Sequence of chain 1.C:
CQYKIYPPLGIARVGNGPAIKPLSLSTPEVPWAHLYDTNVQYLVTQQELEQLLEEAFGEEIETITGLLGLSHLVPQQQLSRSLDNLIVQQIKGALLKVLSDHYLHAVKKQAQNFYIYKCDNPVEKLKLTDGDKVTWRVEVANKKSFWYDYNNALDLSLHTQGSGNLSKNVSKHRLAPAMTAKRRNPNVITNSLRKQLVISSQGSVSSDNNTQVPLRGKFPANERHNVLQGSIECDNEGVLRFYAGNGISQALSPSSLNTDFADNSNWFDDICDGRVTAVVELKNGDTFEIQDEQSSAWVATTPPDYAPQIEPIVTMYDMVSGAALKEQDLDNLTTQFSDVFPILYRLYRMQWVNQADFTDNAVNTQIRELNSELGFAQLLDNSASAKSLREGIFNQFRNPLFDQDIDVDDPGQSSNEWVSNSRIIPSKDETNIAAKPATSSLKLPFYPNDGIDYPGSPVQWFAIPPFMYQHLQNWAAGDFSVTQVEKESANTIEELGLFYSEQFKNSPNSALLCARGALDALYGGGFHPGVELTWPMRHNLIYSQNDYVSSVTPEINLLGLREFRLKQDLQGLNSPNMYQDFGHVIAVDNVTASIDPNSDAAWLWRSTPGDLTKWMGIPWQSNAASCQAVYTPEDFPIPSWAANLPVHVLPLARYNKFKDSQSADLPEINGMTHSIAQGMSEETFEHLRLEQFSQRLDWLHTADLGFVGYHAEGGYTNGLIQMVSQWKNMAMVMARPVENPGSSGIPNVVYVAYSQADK

Binding-site contacts:
Ligand atom O contacts residue TYR766 of chain 1.C at 3.3 Å.
Ligand atom N contacts residue SER681 of chain 1.D at 4.4 Å.
Ligand atom OXT contacts residue PHE316 of chain 1.D at 3.6 Å.
Ligand atom O contacts residue TRP696 of chain 1.D at 4.4 Å.
Ligand atom N contacts residue TRQ697 of chain 1.D at 2.6 Å (h-bond).
Ligand atom O contacts residue TYR772 of chain 1.D at 4.4 Å.
Ligand atom N contacts residue TRP696 of chain 1.D at 3.1 Å.
Ligand atom C contacts residue HIS767 of chain 1.C at 3.5 Å.
Ligand atom OXT contacts residue TRP696 of chain 1.D at 4.1 Å.
Ligand atom CA contacts residue TRP696 of chain 1.D at 4.2 Å (hydrophobic).
Ligand atom CA contacts residue HIS583 of chain 1.D at 3.5 Å.
Ligand atom OXT contacts residue TYR766 of chain 1.C at 2.2 Å (h-bond).
Ligand atom O contacts residue SER681 of chain 1.D at 3.5 Å.
Ligand atom C contacts residue TRQ697 of chain 1.D at 4.5 Å.
Ligand atom O contacts residue HIS767 of chain 1.C at 2.6 Å (h-bond).
Ligand atom CA contacts residue SER681 of chain 1.D at 3.8 Å.
Ligand atom OXT contacts residue HIS583 of chain 1.D at 2.8 Å (h-bond).
Ligand atom C contacts residue TYR766 of chain 1.C at 3.2 Å (hydrophobic).
Ligand atom N contacts residue HIS583 of chain 1.D at 3.4 Å (h-bond).
Ligand atom C contacts residue HIS583 of chain 1.D at 3.8 Å.
Ligand atom C contacts residue SER681 of chain 1.D at 4.1 Å.
Ligand atom O contacts residue PHE316 of chain 1.D at 3.9 Å.
Ligand atom C contacts residue PHE316 of chain 1.D at 3.6 Å (hydrophobic).
Ligand atom C contacts residue TRP696 of chain 1.D at 4.3 Å (hydrophobic).
Ligand atom OXT contacts residue HIS767 of chain 1.C at 3.6 Å.
Ligand atom CA contacts residue PHE316 of chain 1.D at 3.8 Å (hydrophobic).
Ligand atom CA contacts residue TRQ697 of chain 1.D at 3.1 Å.

This small molecule binds to this protein.
Small molecule (SMILES): NCC(=O)O

Sequence of chain 1.D:
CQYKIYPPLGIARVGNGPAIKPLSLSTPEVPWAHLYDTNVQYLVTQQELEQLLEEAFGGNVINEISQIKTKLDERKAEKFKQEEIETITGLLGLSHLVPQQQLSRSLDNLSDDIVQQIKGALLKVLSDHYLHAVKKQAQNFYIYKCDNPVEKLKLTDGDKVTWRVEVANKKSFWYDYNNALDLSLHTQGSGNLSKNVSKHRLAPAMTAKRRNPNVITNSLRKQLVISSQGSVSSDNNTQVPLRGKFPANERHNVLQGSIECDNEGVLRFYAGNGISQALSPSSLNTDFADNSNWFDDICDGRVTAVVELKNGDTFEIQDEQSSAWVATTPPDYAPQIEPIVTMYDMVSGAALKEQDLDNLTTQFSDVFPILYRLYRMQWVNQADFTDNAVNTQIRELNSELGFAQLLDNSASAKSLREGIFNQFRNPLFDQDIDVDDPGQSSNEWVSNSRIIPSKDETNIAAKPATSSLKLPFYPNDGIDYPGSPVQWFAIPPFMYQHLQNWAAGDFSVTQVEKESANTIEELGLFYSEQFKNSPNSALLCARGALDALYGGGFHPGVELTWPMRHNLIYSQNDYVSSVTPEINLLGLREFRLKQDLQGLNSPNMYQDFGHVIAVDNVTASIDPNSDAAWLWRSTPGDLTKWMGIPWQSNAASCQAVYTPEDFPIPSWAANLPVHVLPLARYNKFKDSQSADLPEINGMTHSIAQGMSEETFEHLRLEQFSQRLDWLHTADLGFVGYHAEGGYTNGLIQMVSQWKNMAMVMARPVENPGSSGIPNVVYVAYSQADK